This small molecule binds to this protein.
Small molecule (SMILES): CC1(C)[C@H]2CC(=O)[C@]1(C)C[C@H]2O

Sequence of chain 1.A:
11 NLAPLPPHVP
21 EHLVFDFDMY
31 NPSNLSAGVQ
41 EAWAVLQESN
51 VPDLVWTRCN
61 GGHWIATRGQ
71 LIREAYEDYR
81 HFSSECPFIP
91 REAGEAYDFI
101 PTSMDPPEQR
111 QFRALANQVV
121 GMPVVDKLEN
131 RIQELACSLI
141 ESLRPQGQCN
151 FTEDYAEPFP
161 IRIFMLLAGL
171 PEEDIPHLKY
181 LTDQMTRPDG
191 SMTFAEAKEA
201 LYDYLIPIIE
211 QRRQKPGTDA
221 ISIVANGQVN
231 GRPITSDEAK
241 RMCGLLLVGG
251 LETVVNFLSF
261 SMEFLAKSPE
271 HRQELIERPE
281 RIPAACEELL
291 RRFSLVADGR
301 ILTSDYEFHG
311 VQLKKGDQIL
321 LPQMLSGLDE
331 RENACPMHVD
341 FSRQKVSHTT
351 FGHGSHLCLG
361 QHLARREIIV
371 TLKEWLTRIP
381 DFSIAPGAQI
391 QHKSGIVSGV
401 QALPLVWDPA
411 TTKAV

Binding-site contacts:
Ligand atom O5 contacts residue GLY249 of chain 1.A at 4.0 Å.
Ligand atom C10 contacts residue ILE396 of chain 1.A at 4.2 Å (hydrophobic).
Ligand atom C10 contacts residue VAL248 of chain 1.A at 3.6 Å (hydrophobic).
Ligand atom C9 contacts residue ASP298 of chain 1.A at 4.4 Å.
Ligand atom C10 contacts residue THR186 of chain 1.A at 4.5 Å.
Ligand atom C8 contacts residue VAL397 of chain 1.A at 3.9 Å (hydrophobic).
Ligand atom C2 contacts residue PHE88 of chain 1.A at 4.3 Å (hydrophobic).
Ligand atom C5 contacts residue HEM1 of chain 1.C at 3.8 Å.
Ligand atom O5 contacts residue THR253 of chain 1.A at 3.8 Å.
Ligand atom C10 contacts residue VAL397 of chain 1.A at 4.4 Å (hydrophobic).
Ligand atom C9 contacts residue ILE396 of chain 1.A at 4.4 Å (hydrophobic).
Ligand atom C3 contacts residue TYR97 of chain 1.A at 4.1 Å (hydrophobic).
Ligand atom O2 contacts residue PHE88 of chain 1.A at 3.7 Å.
Ligand atom C4 contacts residue HEM1 of chain 1.C at 3.7 Å.
Ligand atom C3 contacts residue THR102 of chain 1.A at 3.9 Å.
Ligand atom C6 contacts residue VAL248 of chain 1.A at 3.7 Å (hydrophobic).
Ligand atom C2 contacts residue TYR97 of chain 1.A at 3.5 Å (hydrophobic).
Ligand atom C1 contacts residue VAL248 of chain 1.A at 4.2 Å (hydrophobic).
Ligand atom C6 contacts residue GLY249 of chain 1.A at 4.2 Å.
Ligand atom C8 contacts residue VAL296 of chain 1.A at 4.1 Å (hydrophobic).
Ligand atom C5 contacts residue LEU245 of chain 1.A at 4.1 Å (hydrophobic).
Ligand atom C9 contacts residue VAL296 of chain 1.A at 3.8 Å (hydrophobic).
Ligand atom O2 contacts residue TYR97 of chain 1.A at 2.5 Å (h-bond).
Ligand atom C8 contacts residue THR253 of chain 1.A at 4.1 Å.
Ligand atom C6 contacts residue LEU245 of chain 1.A at 4.4 Å (hydrophobic).
Ligand atom C9 contacts residue HEM1 of chain 1.C at 4.4 Å.
Ligand atom C10 contacts residue PHE88 of chain 1.A at 3.9 Å (hydrophobic).
Ligand atom C3 contacts residue HEM1 of chain 1.C at 4.1 Å.
Ligand atom O5 contacts residue HEM1 of chain 1.C at 3.1 Å.